Sequence of chain 1.B:
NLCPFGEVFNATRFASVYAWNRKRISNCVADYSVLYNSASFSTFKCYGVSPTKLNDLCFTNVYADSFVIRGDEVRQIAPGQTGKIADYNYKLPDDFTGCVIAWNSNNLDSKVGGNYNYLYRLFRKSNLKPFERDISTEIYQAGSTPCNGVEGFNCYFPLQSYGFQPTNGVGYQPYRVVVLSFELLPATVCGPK

The small molecule below binds the protein below.
Small molecule (SMILES): CC(=O)N[C@@H]1[C@@H](O)[C@H](O)[C@@H](CO)O[C@H]1O

Binding-site contacts:
Ligand atom O7 contacts residue ASN10 of chain 1.B at 2.6 Å (h-bond).
Ligand atom C8 contacts residue GLU7 of chain 1.B at 4.2 Å.
Ligand atom C1 contacts residue ASN10 of chain 1.B at 1.4 Å.
Ligand atom C8 contacts residue ASN10 of chain 1.B at 4.2 Å.
Ligand atom N2 contacts residue ASN10 of chain 1.B at 2.9 Å (h-bond).
Ligand atom C8 contacts residue GLY6 of chain 1.B at 3.7 Å.
Ligand atom O6 contacts residue VAL34 of chain 1.B at 4.3 Å.
Ligand atom C1 contacts residue GLY6 of chain 1.B at 4.5 Å.
Ligand atom C3 contacts residue ASN10 of chain 1.B at 3.8 Å.
Ligand atom O4 contacts residue VAL34 of chain 1.B at 4.2 Å.
Ligand atom C4 contacts residue ASN10 of chain 1.B at 4.2 Å.
Ligand atom N2 contacts residue GLY6 of chain 1.B at 4.0 Å.
Ligand atom O6 contacts residue SER38 of chain 1.B at 3.8 Å.
Ligand atom O5 contacts residue ASN10 of chain 1.B at 2.4 Å (h-bond).
Ligand atom C2 contacts residue ASN10 of chain 1.B at 2.4 Å.
Ligand atom C7 contacts residue ASN10 of chain 1.B at 3.0 Å.
Ligand atom O7 contacts residue GLY6 of chain 1.B at 4.4 Å.
Ligand atom C5 contacts residue ASN10 of chain 1.B at 3.7 Å.
Ligand atom C7 contacts residue GLY6 of chain 1.B at 3.9 Å.